A small-molecule ligand and the protein it binds are described below.
Small molecule (SMILES): Cc1cc(CCCOc2c(C)cc(-c3noc(C(F)(F)F)n3)cc2C)on1

Sequence of chain 1.C:
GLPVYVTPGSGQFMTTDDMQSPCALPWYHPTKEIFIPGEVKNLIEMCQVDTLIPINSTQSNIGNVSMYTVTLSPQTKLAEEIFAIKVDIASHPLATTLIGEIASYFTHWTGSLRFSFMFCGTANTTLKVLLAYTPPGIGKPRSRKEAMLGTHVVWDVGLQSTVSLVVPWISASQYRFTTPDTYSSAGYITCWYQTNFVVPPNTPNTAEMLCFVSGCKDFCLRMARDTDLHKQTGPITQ

Sequence of chain 1.A:
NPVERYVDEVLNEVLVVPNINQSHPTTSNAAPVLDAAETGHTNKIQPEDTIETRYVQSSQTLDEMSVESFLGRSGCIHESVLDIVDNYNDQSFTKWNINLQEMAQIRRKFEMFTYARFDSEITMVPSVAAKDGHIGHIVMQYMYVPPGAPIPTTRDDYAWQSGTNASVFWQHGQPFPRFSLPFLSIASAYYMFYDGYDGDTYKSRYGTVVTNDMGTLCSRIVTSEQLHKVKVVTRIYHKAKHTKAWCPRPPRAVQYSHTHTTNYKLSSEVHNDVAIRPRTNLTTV

Binding-site contacts:
Ligand atom F3 contacts residue MET143 of chain 1.A at 3.3 Å.
Ligand atom C1B contacts residue ILE98 of chain 1.A at 3.7 Å (hydrophobic).
Ligand atom CM6 contacts residue TYR144 of chain 1.A at 3.6 Å (hydrophobic).
Ligand atom N1A contacts residue PHE179 of chain 1.A at 3.6 Å.
Ligand atom C5B contacts residue TYR144 of chain 1.A at 3.7 Å (hydrophobic).
Ligand atom CM2 contacts residue ILE122 of chain 1.A at 3.5 Å (hydrophobic).
Ligand atom F1 contacts residue LEU217 of chain 1.A at 3.3 Å.
Ligand atom N1A contacts residue TYR144 of chain 1.A at 3.3 Å.
Ligand atom C4B contacts residue LEU181 of chain 1.A at 3.8 Å (hydrophobic).
Ligand atom F2 contacts residue PHE179 of chain 1.A at 3.6 Å.
Ligand atom C6B contacts residue LEU181 of chain 1.A at 3.5 Å (hydrophobic).
Ligand atom C2A contacts residue TYR144 of chain 1.A at 3.6 Å (hydrophobic).
Ligand atom CM6 contacts residue MET214 of chain 1.A at 3.4 Å (hydrophobic).
Ligand atom C4 contacts residue LEU100 of chain 1.A at 3.7 Å (hydrophobic).
Ligand atom O1 contacts residue LEU100 of chain 1.A at 3.7 Å.
Ligand atom N2 contacts residue LEU100 of chain 1.A at 3.8 Å.
Ligand atom CM4 contacts residue TYR142 of chain 1.A at 3.5 Å (hydrophobic).
Ligand atom C3A contacts residue TYR144 of chain 1.A at 3.7 Å (hydrophobic).
Ligand atom N3A contacts residue PHE179 of chain 1.A at 3.2 Å.
Ligand atom C5B contacts residue LEU181 of chain 1.A at 3.5 Å (hydrophobic).
Ligand atom CM6 contacts residue LEU184 of chain 1.A at 3.4 Å (hydrophobic).
Ligand atom F1 contacts residue TYR142 of chain 1.A at 3.3 Å.
Ligand atom F3 contacts residue TYR142 of chain 1.A at 2.6 Å.
Ligand atom O1 contacts residue MET214 of chain 1.A at 3.3 Å.
Ligand atom F3 contacts residue ALA166 of chain 1.A at 3.2 Å.
Ligand atom O1B contacts residue ILE98 of chain 1.A at 3.1 Å.
Ligand atom O1A contacts residue TYR144 of chain 1.A at 3.3 Å.
Ligand atom N3A contacts residue LEU217 of chain 1.A at 3.6 Å.
Ligand atom C3 contacts residue LEU100 of chain 1.A at 3.6 Å (hydrophobic).
Ligand atom C1B contacts residue LEU181 of chain 1.A at 3.8 Å (hydrophobic).
Ligand atom F2 contacts residue TYR142 of chain 1.A at 3.6 Å.
Ligand atom C2A contacts residue PHE179 of chain 1.A at 3.5 Å (hydrophobic).
Ligand atom C3A contacts residue PHE179 of chain 1.A at 3.4 Å (hydrophobic).
Ligand atom F2 contacts residue VAL168 of chain 1.A at 2.9 Å.
Ligand atom C1C contacts residue MET214 of chain 1.A at 3.5 Å (hydrophobic).
Ligand atom F1 contacts residue MET124 of chain 1.A at 3.5 Å.
Ligand atom CM3 contacts residue TYR190 of chain 1.A at 3.7 Å (hydrophobic).
Ligand atom F3 contacts residue TYR144 of chain 1.A at 3.1 Å.
Ligand atom C4 contacts residue TYR190 of chain 1.A at 3.6 Å (hydrophobic).
Ligand atom CM3 contacts residue ASN212 of chain 1.A at 3.6 Å.